Binding-site contacts:
Ligand atom C contacts residue THR130 of chain 1.B at 4.1 Å.
Ligand atom CG contacts residue TYR205 of chain 1.A at 3.9 Å (hydrophobic).
Ligand atom N contacts residue TYR205 of chain 1.A at 4.2 Å.
Ligand atom CB contacts residue GLU155 of chain 1.A at 4.4 Å.
Ligand atom C contacts residue PHE65 of chain 1.B at 3.6 Å (hydrophobic).
Ligand atom CG contacts residue LEU118 of chain 1.B at 3.9 Å (hydrophobic).
Ligand atom CB contacts residue TYR97 of chain 1.A at 4.3 Å (hydrophobic).
Ligand atom OXT contacts residue THR202 of chain 1.A at 3.4 Å (h-bond).
Ligand atom O contacts residue PHE65 of chain 1.B at 4.0 Å.
Ligand atom CB contacts residue TYR205 of chain 1.A at 3.6 Å (hydrophobic).
Ligand atom CB contacts residue PHE65 of chain 1.B at 3.8 Å (hydrophobic).
Ligand atom CD contacts residue GLU155 of chain 1.A at 3.9 Å.
Ligand atom CG contacts residue THR202 of chain 1.A at 3.5 Å.
Ligand atom OXT contacts residue PHE65 of chain 1.B at 3.2 Å.
Ligand atom CD contacts residue PHE65 of chain 1.B at 4.4 Å (hydrophobic).
Ligand atom N contacts residue SER156 of chain 1.A at 3.7 Å.
Ligand atom N contacts residue PHE200 of chain 1.A at 4.1 Å.
Ligand atom CD contacts residue TYR97 of chain 1.A at 3.7 Å (hydrophobic).
Ligand atom C contacts residue PHE200 of chain 1.A at 4.3 Å (hydrophobic).
Ligand atom CD contacts residue SER156 of chain 1.A at 4.1 Å.
Ligand atom O contacts residue ARG67 of chain 1.B at 2.5 Å (salt-bridge).
Ligand atom CB contacts residue PHE200 of chain 1.A at 3.8 Å (hydrophobic).
Ligand atom CG contacts residue TYR157 of chain 1.A at 4.0 Å (hydrophobic).
Ligand atom CD contacts residue TYR205 of chain 1.A at 3.9 Å (hydrophobic).
Ligand atom N contacts residue PHE65 of chain 1.B at 4.1 Å.
Ligand atom N contacts residue TYR97 of chain 1.A at 2.5 Å (h-bond).
Ligand atom CB contacts residue TYR157 of chain 1.A at 4.4 Å (hydrophobic).
Ligand atom O contacts residue THR130 of chain 1.B at 3.2 Å.
Ligand atom N contacts residue TYR157 of chain 1.A at 4.0 Å.
Ligand atom CD contacts residue TYR157 of chain 1.A at 3.3 Å (hydrophobic).
Ligand atom O contacts residue THR202 of chain 1.A at 3.3 Å (h-bond).
Ligand atom C contacts residue THR202 of chain 1.A at 3.1 Å.
Ligand atom CG contacts residue PHE65 of chain 1.B at 4.2 Å (hydrophobic).
Ligand atom OXT contacts residue PHE200 of chain 1.A at 3.3 Å.
Ligand atom C contacts residue ARG67 of chain 1.B at 3.5 Å.
Ligand atom CG contacts residue THR130 of chain 1.B at 4.2 Å.
Ligand atom N contacts residue GLU155 of chain 1.A at 2.6 Å (salt-bridge).
Ligand atom CB contacts residue THR202 of chain 1.A at 4.1 Å.
Ligand atom OXT contacts residue ARG67 of chain 1.B at 3.0 Å (salt-bridge).

The small molecule below binds the protein below.
Small molecule (SMILES): NCCCC(=O)O

Sequence of chain 1.A:
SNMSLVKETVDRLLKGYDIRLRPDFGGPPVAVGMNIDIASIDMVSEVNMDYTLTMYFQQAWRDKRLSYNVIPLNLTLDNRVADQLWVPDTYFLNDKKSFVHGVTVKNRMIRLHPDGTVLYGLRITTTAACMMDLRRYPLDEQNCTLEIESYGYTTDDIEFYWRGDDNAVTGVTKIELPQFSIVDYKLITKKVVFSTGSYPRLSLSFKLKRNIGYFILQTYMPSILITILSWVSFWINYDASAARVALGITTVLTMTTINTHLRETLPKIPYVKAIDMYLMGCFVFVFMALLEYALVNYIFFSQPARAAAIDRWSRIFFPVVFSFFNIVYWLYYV

Sequence of chain 1.B:
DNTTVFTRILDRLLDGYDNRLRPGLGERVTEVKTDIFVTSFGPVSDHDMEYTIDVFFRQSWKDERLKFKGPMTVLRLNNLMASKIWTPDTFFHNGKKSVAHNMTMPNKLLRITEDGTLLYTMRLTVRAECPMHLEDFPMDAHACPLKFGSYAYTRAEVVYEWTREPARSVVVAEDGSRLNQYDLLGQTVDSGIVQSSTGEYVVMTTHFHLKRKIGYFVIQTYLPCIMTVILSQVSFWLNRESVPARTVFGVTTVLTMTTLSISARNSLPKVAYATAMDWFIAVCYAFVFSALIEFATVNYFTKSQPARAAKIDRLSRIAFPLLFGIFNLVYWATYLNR